This protein binds this small molecule.
Small molecule (SMILES): CC(=O)N[C@@H]1[C@@H](O)[C@H](O)[C@@H](CO)O[C@H]1O

Binding-site contacts:
Ligand atom N2 contacts residue PRO167 of chain 37.F at 4.0 Å.
Ligand atom C1 contacts residue ALA117 of chain 37.F at 3.9 Å (hydrophobic).
Ligand atom C5 contacts residue ASN118 of chain 37.F at 3.2 Å.
Ligand atom O5 contacts residue ASN118 of chain 37.F at 1.8 Å (h-bond).
Ligand atom C5 contacts residue GLN168 of chain 37.F at 4.5 Å.
Ligand atom C6 contacts residue ASN118 of chain 37.F at 4.0 Å.
Ligand atom C1 contacts residue PRO167 of chain 37.F at 4.4 Å (hydrophobic).
Ligand atom O7 contacts residue ASN118 of chain 37.F at 3.5 Å (h-bond).
Ligand atom C5 contacts residue ALA117 of chain 37.F at 4.2 Å (hydrophobic).
Ligand atom C2 contacts residue ALA117 of chain 37.F at 4.0 Å (hydrophobic).
Ligand atom C7 contacts residue PRO167 of chain 37.F at 3.9 Å (hydrophobic).
Ligand atom O7 contacts residue ALA117 of chain 37.F at 4.5 Å.
Ligand atom O6 contacts residue ALA117 of chain 37.F at 2.3 Å.
Ligand atom C6 contacts residue ALA117 of chain 37.F at 3.6 Å (hydrophobic).
Ligand atom N2 contacts residue ASN118 of chain 37.F at 3.6 Å.
Ligand atom O6 contacts residue ASN118 of chain 37.F at 4.0 Å.
Ligand atom C8 contacts residue PRO167 of chain 37.F at 3.7 Å (hydrophobic).
Ligand atom C3 contacts residue ASN118 of chain 37.F at 3.8 Å.
Ligand atom C8 contacts residue ASP164 of chain 37.F at 4.5 Å.
Ligand atom C2 contacts residue ASN118 of chain 37.F at 2.7 Å.
Ligand atom O5 contacts residue GLN168 of chain 37.F at 4.0 Å.
Ligand atom C4 contacts residue ALA117 of chain 37.F at 4.2 Å (hydrophobic).
Ligand atom C4 contacts residue ASN118 of chain 37.F at 3.8 Å.
Ligand atom C1 contacts residue GLN168 of chain 37.F at 4.0 Å.
Ligand atom C7 contacts residue ASN118 of chain 37.F at 3.9 Å.
Ligand atom O5 contacts residue ALA117 of chain 37.F at 3.5 Å (h-bond).
Ligand atom C1 contacts residue ASN118 of chain 37.F at 1.6 Å.

Sequence of chain 37.F:
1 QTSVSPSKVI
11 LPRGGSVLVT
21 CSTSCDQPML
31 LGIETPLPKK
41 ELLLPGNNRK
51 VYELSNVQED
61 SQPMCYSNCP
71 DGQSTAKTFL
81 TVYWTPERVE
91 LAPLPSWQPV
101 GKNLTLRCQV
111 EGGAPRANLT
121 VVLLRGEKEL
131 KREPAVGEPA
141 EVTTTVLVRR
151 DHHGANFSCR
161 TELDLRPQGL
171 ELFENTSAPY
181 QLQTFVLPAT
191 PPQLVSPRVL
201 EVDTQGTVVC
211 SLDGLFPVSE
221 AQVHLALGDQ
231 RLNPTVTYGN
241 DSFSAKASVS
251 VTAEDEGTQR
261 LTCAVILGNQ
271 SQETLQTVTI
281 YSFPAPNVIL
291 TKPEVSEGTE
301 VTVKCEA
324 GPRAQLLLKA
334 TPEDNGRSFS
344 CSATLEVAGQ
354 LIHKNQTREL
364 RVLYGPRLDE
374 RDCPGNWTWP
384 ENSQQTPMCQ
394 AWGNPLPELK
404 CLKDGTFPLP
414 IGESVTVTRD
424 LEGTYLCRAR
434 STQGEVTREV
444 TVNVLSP